Binding-site contacts:
Ligand atom N9 contacts residue ASN239 of chain 1.C at 4.0 Å.
Ligand atom O2 contacts residue LEU212 of chain 1.C at 2.7 Å (h-bond).
Ligand atom N1 contacts residue GLN213 of chain 1.C at 2.9 Å (h-bond).
Ligand atom O6 contacts residue TYR10 of chain 1.B at 3.1 Å.
Ligand atom N8 contacts residue ASP58 of chain 1.B at 4.1 Å.
Ligand atom N8 contacts residue THR57 of chain 1.B at 3.2 Å (h-bond).
Ligand atom C2 contacts residue GLN213 of chain 1.C at 3.6 Å.
Ligand atom N7 contacts residue PHE153 of chain 1.C at 3.6 Å.
Ligand atom C4 contacts residue ASN239 of chain 1.C at 3.9 Å.
Ligand atom O2 contacts residue ALA211 of chain 1.C at 3.6 Å.
Ligand atom C2 contacts residue ARG170 of chain 1.C at 4.0 Å.
Ligand atom N9 contacts residue ARG170 of chain 1.C at 4.0 Å.
Ligand atom C5 contacts residue PHE153 of chain 1.C at 3.4 Å (hydrophobic).
Ligand atom O6 contacts residue VAL54 of chain 1.B at 3.2 Å.
Ligand atom N7 contacts residue THR57 of chain 1.B at 2.8 Å (h-bond).
Ligand atom C2 contacts residue PHE153 of chain 1.C at 3.8 Å (hydrophobic).
Ligand atom N3 contacts residue ASN239 of chain 1.C at 3.5 Å (h-bond).
Ligand atom C6 contacts residue GLN213 of chain 1.C at 3.7 Å.
Ligand atom N1 contacts residue PHE153 of chain 1.C at 3.7 Å.
Ligand atom O6 contacts residue PHE153 of chain 1.C at 4.2 Å.
Ligand atom O2 contacts residue PHE153 of chain 1.C at 4.2 Å.
Ligand atom N8 contacts residue PHE153 of chain 1.C at 3.5 Å.
Ligand atom N3 contacts residue PHE153 of chain 1.C at 3.8 Å.
Ligand atom N9 contacts residue PHE153 of chain 1.C at 3.5 Å.
Ligand atom C5 contacts residue THR57 of chain 1.B at 3.8 Å.
Ligand atom C6 contacts residue THR57 of chain 1.B at 3.9 Å.
Ligand atom N3 contacts residue ARG170 of chain 1.C at 3.4 Å (salt-bridge).
Ligand atom O2 contacts residue GLN213 of chain 1.C at 3.4 Å (h-bond).
Ligand atom O2 contacts residue ARG170 of chain 1.C at 3.4 Å (salt-bridge).
Ligand atom C6 contacts residue PHE153 of chain 1.C at 3.6 Å (hydrophobic).
Ligand atom C2 contacts residue LEU212 of chain 1.C at 3.8 Å (hydrophobic).
Ligand atom C4 contacts residue PHE153 of chain 1.C at 3.5 Å (hydrophobic).
Ligand atom O6 contacts residue THR57 of chain 1.B at 3.6 Å.
Ligand atom N7 contacts residue ALA56 of chain 1.B at 3.7 Å.
Ligand atom C6 contacts residue VAL54 of chain 1.B at 3.9 Å (hydrophobic).
Ligand atom C4 contacts residue ARG170 of chain 1.C at 4.1 Å.
Ligand atom N8 contacts residue ALA56 of chain 1.B at 4.2 Å.
Ligand atom N8 contacts residue LEU164 of chain 1.C at 3.9 Å.
Ligand atom O6 contacts residue GLN213 of chain 1.C at 3.0 Å (h-bond).
Ligand atom N9 contacts residue THR57 of chain 1.B at 4.0 Å.

This small molecule binds to this protein.
Small molecule (SMILES): O=c1[nH]c(=O)c2nn[nH]c2[nH]1

Sequence of chain 1.B:
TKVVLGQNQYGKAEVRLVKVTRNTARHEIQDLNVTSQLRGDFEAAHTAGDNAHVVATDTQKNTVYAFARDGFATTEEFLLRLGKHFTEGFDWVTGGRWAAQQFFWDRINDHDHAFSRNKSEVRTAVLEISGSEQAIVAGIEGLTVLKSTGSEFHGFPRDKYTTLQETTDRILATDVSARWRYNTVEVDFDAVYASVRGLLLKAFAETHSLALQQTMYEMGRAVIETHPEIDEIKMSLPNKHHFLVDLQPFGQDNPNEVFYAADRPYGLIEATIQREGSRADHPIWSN

Sequence of chain 1.C:
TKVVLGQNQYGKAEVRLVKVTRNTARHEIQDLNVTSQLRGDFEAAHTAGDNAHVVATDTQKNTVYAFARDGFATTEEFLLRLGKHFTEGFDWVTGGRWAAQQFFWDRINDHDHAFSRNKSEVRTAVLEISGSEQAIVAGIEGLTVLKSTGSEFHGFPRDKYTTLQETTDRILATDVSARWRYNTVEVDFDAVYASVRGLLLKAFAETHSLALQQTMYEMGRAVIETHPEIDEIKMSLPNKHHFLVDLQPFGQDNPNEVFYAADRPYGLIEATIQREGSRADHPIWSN